Sequence of chain 1.A:
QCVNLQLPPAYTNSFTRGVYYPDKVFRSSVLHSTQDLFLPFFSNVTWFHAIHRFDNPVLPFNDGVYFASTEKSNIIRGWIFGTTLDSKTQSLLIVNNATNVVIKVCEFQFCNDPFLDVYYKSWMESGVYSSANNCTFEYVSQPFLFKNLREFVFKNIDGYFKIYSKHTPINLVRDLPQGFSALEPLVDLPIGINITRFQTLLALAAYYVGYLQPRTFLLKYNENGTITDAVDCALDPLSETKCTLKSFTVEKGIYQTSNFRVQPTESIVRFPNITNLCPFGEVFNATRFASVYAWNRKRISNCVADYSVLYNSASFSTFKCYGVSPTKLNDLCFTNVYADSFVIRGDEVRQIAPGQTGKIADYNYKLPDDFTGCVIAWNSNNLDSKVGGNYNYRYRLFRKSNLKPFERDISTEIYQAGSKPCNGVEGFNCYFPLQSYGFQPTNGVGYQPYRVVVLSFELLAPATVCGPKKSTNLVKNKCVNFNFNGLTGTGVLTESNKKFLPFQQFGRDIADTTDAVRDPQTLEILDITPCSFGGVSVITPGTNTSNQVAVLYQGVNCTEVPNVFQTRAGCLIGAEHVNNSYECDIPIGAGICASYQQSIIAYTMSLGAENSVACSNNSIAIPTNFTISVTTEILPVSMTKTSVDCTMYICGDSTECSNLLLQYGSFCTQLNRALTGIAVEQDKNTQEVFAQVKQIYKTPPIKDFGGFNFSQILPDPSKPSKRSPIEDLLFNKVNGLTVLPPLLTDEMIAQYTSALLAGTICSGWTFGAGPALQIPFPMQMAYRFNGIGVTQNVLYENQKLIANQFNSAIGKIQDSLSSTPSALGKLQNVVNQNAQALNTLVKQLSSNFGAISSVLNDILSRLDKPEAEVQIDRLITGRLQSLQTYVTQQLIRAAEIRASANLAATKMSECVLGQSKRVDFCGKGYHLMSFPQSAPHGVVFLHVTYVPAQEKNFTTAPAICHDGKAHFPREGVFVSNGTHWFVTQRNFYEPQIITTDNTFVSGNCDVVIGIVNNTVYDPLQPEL

This small molecule binds to this protein.
Small molecule (SMILES): CC(=O)N[C@@H]1[C@@H](O)[C@H](O)[C@@H](CO)O[C@H]1O

Binding-site contacts:
Ligand atom O7 contacts residue THR616 of chain 1.A at 3.6 Å.
Ligand atom C8 contacts residue THR616 of chain 1.A at 4.1 Å.
Ligand atom C3 contacts residue ASN614 of chain 1.A at 3.8 Å.
Ligand atom C1 contacts residue ASN614 of chain 1.A at 1.5 Å.
Ligand atom C4 contacts residue ASN614 of chain 1.A at 4.3 Å.
Ligand atom C2 contacts residue ASN614 of chain 1.A at 2.5 Å.
Ligand atom C7 contacts residue THR616 of chain 1.A at 4.2 Å.
Ligand atom C7 contacts residue ASN614 of chain 1.A at 3.6 Å.
Ligand atom O6 contacts residue GLN642 of chain 1.A at 4.2 Å.
Ligand atom N2 contacts residue ASN614 of chain 1.A at 2.9 Å (h-bond).
Ligand atom O5 contacts residue ASN614 of chain 1.A at 2.4 Å (h-bond).
Ligand atom O7 contacts residue ASN614 of chain 1.A at 3.9 Å.
Ligand atom C5 contacts residue ASN614 of chain 1.A at 3.7 Å.